A small-molecule ligand and the protein it binds are described below.
Small molecule (SMILES): Oc1ccc(/C=C/c2cc(O)cc(O)c2)cc1

Binding-site contacts:
Ligand atom C9 contacts residue ASN245 of chain 1.A at 3.9 Å.
Ligand atom C7 contacts residue GLN673 of chain 1.A at 4.4 Å.
Ligand atom C13 contacts residue LYS672 of chain 1.A at 3.5 Å.
Ligand atom C12 contacts residue GLN673 of chain 1.A at 3.6 Å.
Ligand atom C6 contacts residue LYS240 of chain 1.A at 3.7 Å.
Ligand atom C11 contacts residue ASN245 of chain 1.A at 3.9 Å.
Ligand atom C8 contacts residue ASN245 of chain 1.A at 4.0 Å.
Ligand atom O3 contacts residue LYS240 of chain 1.A at 2.8 Å (salt-bridge).
Ligand atom O1 contacts residue LEU674 of chain 1.A at 4.3 Å.
Ligand atom O2 contacts residue THR242 of chain 1.A at 2.6 Å (h-bond).
Ligand atom C14 contacts residue GLN673 of chain 1.A at 3.9 Å.
Ligand atom C1 contacts residue LYS240 of chain 1.A at 3.4 Å.
Ligand atom C4 contacts residue THR242 of chain 1.A at 4.0 Å.
Ligand atom C2 contacts residue LYS240 of chain 1.A at 4.3 Å.
Ligand atom C9 contacts residue LYS672 of chain 1.A at 4.3 Å.
Ligand atom C10 contacts residue ASN245 of chain 1.A at 3.1 Å.
Ligand atom C3 contacts residue THR242 of chain 1.A at 3.5 Å.
Ligand atom C13 contacts residue LEU674 of chain 1.A at 3.7 Å (hydrophobic).
Ligand atom C1 contacts residue THR285 of chain 1.A at 4.0 Å.
Ligand atom C13 contacts residue GLN673 of chain 1.A at 3.3 Å.
Ligand atom C2 contacts residue THR242 of chain 1.A at 4.3 Å.
Ligand atom C9 contacts residue GLN673 of chain 1.A at 4.1 Å.
Ligand atom C11 contacts residue GLN673 of chain 1.A at 4.4 Å.
Ligand atom C2 contacts residue THR285 of chain 1.A at 3.5 Å.
Ligand atom O1 contacts residue GLN673 of chain 1.A at 3.7 Å.
Ligand atom C14 contacts residue LYS672 of chain 1.A at 3.2 Å.
Ligand atom C8 contacts residue GLN673 of chain 1.A at 3.5 Å.
Ligand atom C4 contacts residue GLN673 of chain 1.A at 4.1 Å.
Ligand atom O3 contacts residue THR285 of chain 1.A at 3.2 Å.

Sequence of chain 1.A:
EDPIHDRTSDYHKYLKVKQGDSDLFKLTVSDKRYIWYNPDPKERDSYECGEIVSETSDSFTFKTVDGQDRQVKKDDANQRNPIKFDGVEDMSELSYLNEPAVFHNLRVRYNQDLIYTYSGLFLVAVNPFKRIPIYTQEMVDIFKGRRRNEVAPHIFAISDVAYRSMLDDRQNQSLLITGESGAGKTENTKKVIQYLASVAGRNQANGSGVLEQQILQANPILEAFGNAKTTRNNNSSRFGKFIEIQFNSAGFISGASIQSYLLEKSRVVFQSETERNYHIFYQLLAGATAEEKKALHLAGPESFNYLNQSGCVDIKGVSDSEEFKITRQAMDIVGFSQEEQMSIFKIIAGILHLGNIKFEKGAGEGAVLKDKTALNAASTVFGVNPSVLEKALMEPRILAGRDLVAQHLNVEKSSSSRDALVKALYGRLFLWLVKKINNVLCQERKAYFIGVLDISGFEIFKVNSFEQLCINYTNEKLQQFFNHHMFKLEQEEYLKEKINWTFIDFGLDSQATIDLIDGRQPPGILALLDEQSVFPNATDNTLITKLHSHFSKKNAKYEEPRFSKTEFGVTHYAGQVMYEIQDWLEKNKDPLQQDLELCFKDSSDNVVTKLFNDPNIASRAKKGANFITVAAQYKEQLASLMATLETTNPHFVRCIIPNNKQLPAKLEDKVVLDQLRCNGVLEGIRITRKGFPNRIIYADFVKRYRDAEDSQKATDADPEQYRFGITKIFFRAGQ